Binding-site contacts:
Ligand atom C14 contacts residue PHE41 of chain 1.A at 3.5 Å (hydrophobic).
Ligand atom O3 contacts residue PHE86 of chain 1.A at 3.0 Å.
Ligand atom O2 contacts residue PHE41 of chain 1.A at 3.2 Å.
Ligand atom C4 contacts residue SER89 of chain 1.A at 3.7 Å.
Ligand atom O1 contacts residue HIS204 of chain 1.A at 2.8 Å (h-bond).
Ligand atom C15 contacts residue PHE218 of chain 1.A at 3.6 Å (hydrophobic).
Ligand atom C14 contacts residue TRP211 of chain 1.A at 3.8 Å (hydrophobic).
Ligand atom C3 contacts residue ILE109 of chain 1.A at 3.4 Å (hydrophobic).
Ligand atom C16 contacts residue LEU222 of chain 1.A at 3.4 Å (hydrophobic).
Ligand atom C contacts residue MET207 of chain 1.A at 3.7 Å (hydrophobic).
Ligand atom C5 contacts residue TYR126 of chain 1.A at 3.5 Å (hydrophobic).
Ligand atom C7 contacts residue MET85 of chain 1.A at 3.5 Å (hydrophobic).
Ligand atom C14 contacts residue THR45 of chain 1.A at 3.5 Å.
Ligand atom C18 contacts residue HIS51 of chain 1.A at 3.8 Å.
Ligand atom C13 contacts residue TRP211 of chain 1.A at 3.3 Å (hydrophobic).
Ligand atom C12 contacts residue TRP211 of chain 1.A at 3.6 Å (hydrophobic).
Ligand atom C5 contacts residue MET122 of chain 1.A at 3.8 Å (hydrophobic).
Ligand atom O1 contacts residue TRP226 of chain 1.A at 3.8 Å.
Ligand atom C8 contacts residue MET85 of chain 1.A at 3.6 Å (hydrophobic).
Ligand atom C12 contacts residue ALA48 of chain 1.A at 3.7 Å (hydrophobic).
Ligand atom C10 contacts residue LEU44 of chain 1.A at 3.4 Å (hydrophobic).
Ligand atom C20 contacts residue MET47 of chain 1.A at 3.2 Å (hydrophobic).
Ligand atom C16 contacts residue PHE218 of chain 1.A at 3.8 Å (hydrophobic).
Ligand atom C4 contacts residue TYR126 of chain 1.A at 3.1 Å (hydrophobic).
Ligand atom C11 contacts residue HIS204 of chain 1.A at 3.7 Å.
Ligand atom C20 contacts residue ALA48 of chain 1.A at 3.7 Å (hydrophobic).
Ligand atom C20 contacts residue LEU44 of chain 1.A at 3.7 Å (hydrophobic).
Ligand atom C21 contacts residue MET122 of chain 1.A at 2.5 Å (hydrophobic).
Ligand atom O2 contacts residue THR45 of chain 1.A at 2.8 Å (h-bond).
Ligand atom C contacts residue ILE114 of chain 1.A at 3.5 Å (hydrophobic).
Ligand atom C6 contacts residue PHE86 of chain 1.A at 3.7 Å (hydrophobic).
Ligand atom C19 contacts residue MET85 of chain 1.A at 3.3 Å (hydrophobic).
Ligand atom O3 contacts residue SER89 of chain 1.A at 3.4 Å (h-bond).
Ligand atom C17 contacts residue LEU222 of chain 1.A at 3.8 Å (hydrophobic).
Ligand atom C19 contacts residue HIS51 of chain 1.A at 2.5 Å.
Ligand atom O1 contacts residue MET85 of chain 1.A at 2.9 Å.
Ligand atom C21 contacts residue TYR126 of chain 1.A at 3.7 Å (hydrophobic).
Ligand atom C15 contacts residue THR45 of chain 1.A at 3.5 Å.
Ligand atom O2 contacts residue PHE218 of chain 1.A at 2.9 Å.
Ligand atom O3 contacts residue TYR126 of chain 1.A at 3.1 Å (h-bond).

Sequence of chain 1.A:
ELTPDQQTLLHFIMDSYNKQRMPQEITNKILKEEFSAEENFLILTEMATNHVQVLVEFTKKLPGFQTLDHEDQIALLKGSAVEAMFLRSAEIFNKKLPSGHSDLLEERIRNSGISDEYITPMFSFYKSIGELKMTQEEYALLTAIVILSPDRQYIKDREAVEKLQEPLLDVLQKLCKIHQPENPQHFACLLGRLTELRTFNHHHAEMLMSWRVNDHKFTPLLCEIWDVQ

The small molecule below binds the protein below.
Small molecule (SMILES): C/C1=C/CC[C@](C)(O)/C=C\[C@H](C(C)C)[C@@H](OC(=O)c2ccc(O)cc2)C1